Binding-site contacts:
Ligand atom C1 contacts residue ASN153 of chain 5.A at 1.4 Å.
Ligand atom C5 contacts residue ASN153 of chain 5.A at 3.6 Å.
Ligand atom C1 contacts residue THR155 of chain 5.A at 3.9 Å.
Ligand atom O5 contacts residue THR155 of chain 5.A at 3.9 Å.
Ligand atom O5 contacts residue ASN153 of chain 5.A at 2.3 Å (h-bond).
Ligand atom C6 contacts residue HIS158 of chain 5.A at 3.6 Å.
Ligand atom N2 contacts residue HIS149 of chain 5.A at 4.2 Å.
Ligand atom C3 contacts residue HIS149 of chain 5.A at 4.3 Å.
Ligand atom O7 contacts residue HIS149 of chain 5.A at 3.3 Å.
Ligand atom C3 contacts residue ASN153 of chain 5.A at 3.9 Å.
Ligand atom C8 contacts residue ASN153 of chain 5.A at 4.5 Å.
Ligand atom C5 contacts residue HIS158 of chain 5.A at 4.0 Å.
Ligand atom O5 contacts residue HIS149 of chain 5.A at 3.6 Å (h-bond).
Ligand atom O5 contacts residue GLY156 of chain 5.A at 4.1 Å.
Ligand atom C7 contacts residue HIS149 of chain 5.A at 4.3 Å.
Ligand atom C5 contacts residue HIS149 of chain 5.A at 4.2 Å.
Ligand atom C4 contacts residue ASN153 of chain 5.A at 4.2 Å.
Ligand atom N2 contacts residue ASN153 of chain 5.A at 3.1 Å (h-bond).
Ligand atom C1 contacts residue HIS149 of chain 5.A at 3.6 Å.
Ligand atom O6 contacts residue HIS149 of chain 5.A at 3.5 Å.
Ligand atom C1 contacts residue HIS158 of chain 5.A at 4.2 Å.
Ligand atom C2 contacts residue HIS149 of chain 5.A at 3.4 Å.
Ligand atom C5 contacts residue GLY156 of chain 5.A at 4.1 Å.
Ligand atom C6 contacts residue GLY156 of chain 5.A at 3.8 Å.
Ligand atom C4 contacts residue HIS149 of chain 5.A at 3.7 Å.
Ligand atom C7 contacts residue ASN153 of chain 5.A at 4.1 Å.
Ligand atom O3 contacts residue HIS149 of chain 5.A at 4.2 Å.
Ligand atom O5 contacts residue HIS158 of chain 5.A at 3.2 Å.
Ligand atom O6 contacts residue HIS158 of chain 5.A at 3.5 Å.
Ligand atom C2 contacts residue ASN153 of chain 5.A at 2.5 Å.

Sequence of chain 5.A:
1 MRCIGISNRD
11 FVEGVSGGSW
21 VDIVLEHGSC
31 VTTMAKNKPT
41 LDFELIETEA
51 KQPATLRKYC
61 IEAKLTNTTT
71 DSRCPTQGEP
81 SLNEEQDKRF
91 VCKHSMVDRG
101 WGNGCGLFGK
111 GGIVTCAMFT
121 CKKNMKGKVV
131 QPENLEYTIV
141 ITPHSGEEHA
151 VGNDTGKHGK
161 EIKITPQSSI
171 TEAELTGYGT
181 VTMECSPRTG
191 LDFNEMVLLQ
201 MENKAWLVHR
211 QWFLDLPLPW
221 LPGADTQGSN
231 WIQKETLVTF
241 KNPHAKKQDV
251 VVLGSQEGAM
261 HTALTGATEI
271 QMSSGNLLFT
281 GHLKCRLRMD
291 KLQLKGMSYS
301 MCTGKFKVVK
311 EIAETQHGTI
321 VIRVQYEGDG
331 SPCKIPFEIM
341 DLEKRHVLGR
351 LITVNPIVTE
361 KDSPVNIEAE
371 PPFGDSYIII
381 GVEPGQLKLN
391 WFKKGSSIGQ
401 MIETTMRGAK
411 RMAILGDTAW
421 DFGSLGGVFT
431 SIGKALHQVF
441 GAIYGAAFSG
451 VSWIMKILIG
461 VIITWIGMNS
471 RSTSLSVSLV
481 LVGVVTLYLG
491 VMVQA

The small molecule below binds the protein below.
Small molecule (SMILES): CC(=O)N[C@H]1[C@H](O[C@H]2[C@H](O)[C@@H](NC(C)=O)CO[C@@H]2CO)O[C@H](CO)[C@@H](O)[C@@H]1O